Sequence of chain 3.A:
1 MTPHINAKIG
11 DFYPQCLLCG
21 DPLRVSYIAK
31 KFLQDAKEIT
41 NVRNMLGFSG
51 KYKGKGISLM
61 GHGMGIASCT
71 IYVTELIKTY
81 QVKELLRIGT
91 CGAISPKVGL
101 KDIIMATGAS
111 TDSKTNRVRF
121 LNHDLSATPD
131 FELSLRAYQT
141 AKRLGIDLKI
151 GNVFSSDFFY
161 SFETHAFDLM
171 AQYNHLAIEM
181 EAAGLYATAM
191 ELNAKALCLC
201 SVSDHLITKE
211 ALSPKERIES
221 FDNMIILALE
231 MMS

Binding-site contacts:
Ligand atom C4 contacts residue PHE159 of chain 3.A at 3.6 Å (hydrophobic).
Ligand atom N7 contacts residue GLY92 of chain 3.A at 3.5 Å (h-bond).
Ligand atom N9 contacts residue CYS91 of chain 3.A at 3.6 Å.
Ligand atom N7 contacts residue PHE159 of chain 3.A at 3.8 Å.
Ligand atom C2 contacts residue MET180 of chain 3.A at 3.8 Å (hydrophobic).
Ligand atom N1 contacts residue ILE178 of chain 3.A at 3.8 Å.
Ligand atom O6 contacts residue GLY92 of chain 3.A at 3.5 Å.
Ligand atom N3 contacts residue ILE178 of chain 3.A at 3.6 Å.
Ligand atom C6 contacts residue PHE159 of chain 3.A at 3.5 Å (hydrophobic).
Ligand atom C6 contacts residue ILE178 of chain 3.A at 3.9 Å (hydrophobic).
Ligand atom N3 contacts residue PHE159 of chain 3.A at 3.7 Å.
Ligand atom C8 contacts residue CYS91 of chain 3.A at 3.3 Å (hydrophobic).
Ligand atom N7 contacts residue SER203 of chain 3.A at 3.5 Å (h-bond).
Ligand atom C4 contacts residue ILE178 of chain 3.A at 3.8 Å (hydrophobic).
Ligand atom C8 contacts residue ASP204 of chain 3.A at 3.4 Å.
Ligand atom C5 contacts residue ASP204 of chain 3.A at 3.8 Å.
Ligand atom C8 contacts residue GLY92 of chain 3.A at 4.0 Å.
Ligand atom C6 contacts residue GLY92 of chain 3.A at 3.8 Å.
Ligand atom C5 contacts residue GLY92 of chain 3.A at 3.5 Å.
Ligand atom C2 contacts residue GLU179 of chain 3.A at 3.9 Å.
Ligand atom C5 contacts residue PHE159 of chain 3.A at 3.4 Å (hydrophobic).
Ligand atom O6 contacts residue LEU206 of chain 3.A at 4.0 Å.
Ligand atom N3 contacts residue MET180 of chain 3.A at 3.7 Å.
Ligand atom C2 contacts residue ILE178 of chain 3.A at 3.6 Å (hydrophobic).
Ligand atom N3 contacts residue GLU179 of chain 3.A at 3.5 Å.
Ligand atom C4 contacts residue GLY92 of chain 3.A at 4.1 Å.
Ligand atom C5 contacts residue ILE178 of chain 3.A at 3.9 Å (hydrophobic).
Ligand atom C2 contacts residue PHE159 of chain 3.A at 3.6 Å (hydrophobic).
Ligand atom N7 contacts residue ASP204 of chain 3.A at 2.7 Å (salt-bridge).
Ligand atom N9 contacts residue PHE159 of chain 3.A at 4.1 Å.
Ligand atom C8 contacts residue SER203 of chain 3.A at 3.1 Å.
Ligand atom N7 contacts residue CYS91 of chain 3.A at 3.3 Å.
Ligand atom N1 contacts residue PHE159 of chain 3.A at 3.7 Å.
Ligand atom C4 contacts residue CYS91 of chain 3.A at 4.0 Å (hydrophobic).
Ligand atom C8 contacts residue THR90 of chain 3.A at 3.3 Å.
Ligand atom N9 contacts residue THR90 of chain 3.A at 3.3 Å (h-bond).
Ligand atom O6 contacts residue PHE159 of chain 3.A at 4.0 Å.
Ligand atom C5 contacts residue CYS91 of chain 3.A at 3.8 Å (hydrophobic).
Ligand atom O6 contacts residue ASP204 of chain 3.A at 3.9 Å.
Ligand atom C8 contacts residue ARG217 of chain 3.A at 4.1 Å.

This protein binds this small molecule.
Small molecule (SMILES): O=c1[nH]cnc2nc[nH]c12